Sequence of chain 1.H:
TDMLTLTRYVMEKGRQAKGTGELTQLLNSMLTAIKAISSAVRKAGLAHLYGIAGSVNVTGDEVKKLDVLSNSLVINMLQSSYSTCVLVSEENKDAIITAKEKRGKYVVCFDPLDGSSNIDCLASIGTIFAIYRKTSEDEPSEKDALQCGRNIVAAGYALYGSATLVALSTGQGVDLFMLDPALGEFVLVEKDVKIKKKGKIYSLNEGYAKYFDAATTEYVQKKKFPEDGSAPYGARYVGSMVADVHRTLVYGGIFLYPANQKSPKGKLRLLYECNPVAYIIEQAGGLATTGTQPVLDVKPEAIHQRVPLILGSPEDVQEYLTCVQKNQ

A small-molecule ligand and the protein it binds are described below.
Small molecule (SMILES): O=P(O)(O)OC[C@H]1O[C@@](CO)(OP(=O)(O)O)[C@@H](O)[C@@H]1O

Sequence of chain 1.G:
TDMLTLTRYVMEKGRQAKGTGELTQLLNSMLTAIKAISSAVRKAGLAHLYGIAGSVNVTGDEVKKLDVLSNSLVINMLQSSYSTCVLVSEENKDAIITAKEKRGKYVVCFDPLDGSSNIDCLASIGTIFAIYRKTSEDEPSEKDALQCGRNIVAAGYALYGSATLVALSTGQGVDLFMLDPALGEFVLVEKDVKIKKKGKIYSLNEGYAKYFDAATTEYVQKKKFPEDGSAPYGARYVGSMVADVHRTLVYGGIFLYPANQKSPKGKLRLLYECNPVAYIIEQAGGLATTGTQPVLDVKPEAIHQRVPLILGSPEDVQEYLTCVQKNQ

Binding-site contacts:
Ligand atom O5P contacts residue ASN213 of chain 1.G at 3.9 Å.
Ligand atom O2P contacts residue SER124 of chain 1.G at 3.6 Å.
Ligand atom P2 contacts residue ARG244 of chain 1.H at 3.9 Å.
Ligand atom C4 contacts residue GLY247 of chain 1.G at 3.3 Å.
Ligand atom P1 contacts residue SER124 of chain 1.G at 3.8 Å.
Ligand atom O2P contacts residue SER125 of chain 1.G at 3.0 Å (h-bond).
Ligand atom O4P contacts residue TYR216 of chain 1.G at 2.5 Å (h-bond).
Ligand atom O1P contacts residue LYS275 of chain 1.G at 2.6 Å (salt-bridge).
Ligand atom O3 contacts residue GLY247 of chain 1.G at 3.7 Å.
Ligand atom O6P contacts residue ARG244 of chain 1.H at 3.4 Å (salt-bridge).
Ligand atom O5P contacts residue ARG244 of chain 1.H at 2.8 Å (salt-bridge).
Ligand atom O1 contacts residue GLU281 of chain 1.G at 3.5 Å (salt-bridge).
Ligand atom P2 contacts residue TYR265 of chain 1.G at 3.8 Å.
Ligand atom O3 contacts residue MET249 of chain 1.G at 2.7 Å (h-bond).
Ligand atom O2 contacts residue GLY123 of chain 1.G at 3.8 Å.
Ligand atom O1 contacts residue LYS275 of chain 1.G at 3.6 Å.
Ligand atom O6 contacts residue TYR265 of chain 1.G at 3.6 Å.
Ligand atom C6 contacts residue TYR245 of chain 1.G at 3.6 Å (hydrophobic).
Ligand atom O3P contacts residue SER124 of chain 1.G at 2.8 Å (h-bond).
Ligand atom C1 contacts residue GLU281 of chain 1.G at 3.3 Å.
Ligand atom C5 contacts residue LYS275 of chain 1.G at 3.6 Å.
Ligand atom C6 contacts residue LYS275 of chain 1.G at 3.6 Å.
Ligand atom O6 contacts residue LYS275 of chain 1.G at 2.9 Å (salt-bridge).
Ligand atom O5 contacts residue LYS275 of chain 1.G at 2.9 Å (salt-bridge).
Ligand atom P2 contacts residue ASN213 of chain 1.G at 3.6 Å.
Ligand atom P2 contacts residue TYR216 of chain 1.G at 3.6 Å.
Ligand atom O5P contacts residue TYR216 of chain 1.G at 3.8 Å.
Ligand atom O3P contacts residue GLY123 of chain 1.G at 3.6 Å (h-bond).
Ligand atom O6P contacts residue TYR265 of chain 1.G at 3.7 Å.
Ligand atom O4P contacts residue TYR265 of chain 1.G at 2.6 Å (h-bond).
Ligand atom C1 contacts residue ASP122 of chain 1.G at 3.4 Å.
Ligand atom O3 contacts residue ASP122 of chain 1.G at 2.9 Å (salt-bridge).
Ligand atom C3 contacts residue MET249 of chain 1.G at 3.6 Å (hydrophobic).
Ligand atom O4P contacts residue ASN213 of chain 1.G at 3.8 Å.
Ligand atom O3 contacts residue SER248 of chain 1.G at 3.5 Å.
Ligand atom O6P contacts residue ASN213 of chain 1.G at 3.0 Å (h-bond).
Ligand atom C4 contacts residue MET249 of chain 1.G at 3.7 Å (hydrophobic).
Ligand atom O4 contacts residue MET249 of chain 1.G at 3.3 Å (h-bond).
Ligand atom O6P contacts residue TYR245 of chain 1.G at 2.6 Å (h-bond).
Ligand atom O3 contacts residue GLY123 of chain 1.G at 3.7 Å.